Sequence of chain 1.E:
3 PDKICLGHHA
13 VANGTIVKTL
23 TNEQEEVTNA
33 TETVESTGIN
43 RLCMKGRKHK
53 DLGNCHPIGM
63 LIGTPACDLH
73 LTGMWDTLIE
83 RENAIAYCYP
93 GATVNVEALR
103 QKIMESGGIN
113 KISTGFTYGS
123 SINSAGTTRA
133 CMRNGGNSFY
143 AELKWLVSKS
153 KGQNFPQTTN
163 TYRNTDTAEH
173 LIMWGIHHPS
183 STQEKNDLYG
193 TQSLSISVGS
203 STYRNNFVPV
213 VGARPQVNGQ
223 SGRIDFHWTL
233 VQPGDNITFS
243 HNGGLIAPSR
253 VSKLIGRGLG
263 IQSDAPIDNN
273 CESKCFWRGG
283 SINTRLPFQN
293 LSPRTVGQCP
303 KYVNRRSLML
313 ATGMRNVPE

The small molecule below binds the protein below.
Small molecule (SMILES): CC(=O)N[C@@H]1[C@@H](O)[C@H](O)[C@@H](CO)O[C@H]1O

Sequence of chain 1.F:
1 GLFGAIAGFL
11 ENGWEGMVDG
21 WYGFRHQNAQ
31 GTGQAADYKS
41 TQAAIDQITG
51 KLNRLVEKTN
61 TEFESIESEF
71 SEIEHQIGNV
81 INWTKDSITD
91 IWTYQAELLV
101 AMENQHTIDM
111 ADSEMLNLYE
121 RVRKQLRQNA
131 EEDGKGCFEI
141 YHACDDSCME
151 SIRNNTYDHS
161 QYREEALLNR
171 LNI

Binding-site contacts:
Ligand atom O7 contacts residue ASN31 of chain 1.E at 4.3 Å.
Ligand atom N2 contacts residue ASN31 of chain 1.E at 2.9 Å (h-bond).
Ligand atom O6 contacts residue LEU52 of chain 1.F at 3.8 Å.
Ligand atom C1 contacts residue ASN31 of chain 1.E at 1.5 Å.
Ligand atom C4 contacts residue ASN31 of chain 1.E at 4.2 Å.
Ligand atom C7 contacts residue ASN31 of chain 1.E at 3.5 Å.
Ligand atom O5 contacts residue ASN31 of chain 1.E at 2.4 Å (h-bond).
Ligand atom C5 contacts residue ASN31 of chain 1.E at 3.7 Å.
Ligand atom O6 contacts residue ASN31 of chain 1.E at 4.5 Å.
Ligand atom C3 contacts residue ASN31 of chain 1.E at 3.8 Å.
Ligand atom C8 contacts residue ASN31 of chain 1.E at 3.8 Å.
Ligand atom O6 contacts residue THR314 of chain 1.E at 4.0 Å.
Ligand atom O5 contacts residue THR314 of chain 1.E at 3.5 Å (h-bond).
Ligand atom C6 contacts residue THR314 of chain 1.E at 4.3 Å.
Ligand atom C6 contacts residue LEU52 of chain 1.F at 4.3 Å (hydrophobic).
Ligand atom C1 contacts residue THR314 of chain 1.E at 3.9 Å.
Ligand atom C2 contacts residue ASN31 of chain 1.E at 2.5 Å.